Sequence of chain 1.A:
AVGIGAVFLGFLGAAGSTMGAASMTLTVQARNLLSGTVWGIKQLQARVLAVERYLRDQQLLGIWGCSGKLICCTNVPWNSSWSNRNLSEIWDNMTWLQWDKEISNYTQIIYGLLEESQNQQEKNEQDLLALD

Binding-site contacts:
Ligand atom C2 contacts residue ASN100 of chain 1.A at 2.2 Å.
Ligand atom O5 contacts residue ASN100 of chain 1.A at 2.6 Å (h-bond).
Ligand atom C5 contacts residue SER102 of chain 1.A at 4.1 Å.
Ligand atom O5 contacts residue SER102 of chain 1.A at 2.8 Å (h-bond).
Ligand atom N2 contacts residue ASN100 of chain 1.A at 2.5 Å (h-bond).
Ligand atom C5 contacts residue ASN100 of chain 1.A at 3.8 Å.
Ligand atom C1 contacts residue ASN100 of chain 1.A at 1.4 Å.
Ligand atom C8 contacts residue ASN100 of chain 1.A at 4.2 Å.
Ligand atom C7 contacts residue ASN100 of chain 1.A at 3.3 Å.
Ligand atom O3 contacts residue ARG100 of chain 1.O at 3.4 Å (salt-bridge).
Ligand atom C8 contacts residue TRP103 of chain 1.A at 4.3 Å (hydrophobic).
Ligand atom C7 contacts residue TRP103 of chain 1.A at 4.3 Å (hydrophobic).
Ligand atom O7 contacts residue ILE130 of chain 1.A at 4.2 Å.
Ligand atom C6 contacts residue SER102 of chain 1.A at 4.2 Å.
Ligand atom O7 contacts residue ASN100 of chain 1.A at 3.7 Å.
Ligand atom O4 contacts residue ARG100 of chain 1.O at 4.0 Å.
Ligand atom C3 contacts residue ASN100 of chain 1.A at 3.6 Å.
Ligand atom C1 contacts residue SER102 of chain 1.A at 3.3 Å.
Ligand atom O7 contacts residue TRP103 of chain 1.A at 4.1 Å.
Ligand atom C8 contacts residue LEU134 of chain 1.A at 3.8 Å (hydrophobic).
Ligand atom C4 contacts residue ASN100 of chain 1.A at 4.2 Å.
Ligand atom C3 contacts residue ARG100 of chain 1.O at 4.5 Å.

This protein binds this small molecule.
Small molecule (SMILES): CC(=O)N[C@H]1[C@H](O[C@H]2[C@H](O)[C@@H](NC(C)=O)CO[C@@H]2CO)O[C@H](CO)[C@@H](O[C@@H]2O[C@H](CO)[C@@H](O)[C@H](O)[C@@H]2O)[C@@H]1O

Sequence of chain 1.O:
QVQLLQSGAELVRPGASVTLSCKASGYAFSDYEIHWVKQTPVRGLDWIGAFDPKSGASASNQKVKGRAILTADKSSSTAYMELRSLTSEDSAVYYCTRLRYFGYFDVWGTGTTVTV